The small molecule below binds the protein below.
Small molecule (SMILES): CNC(=O)C[C@@H]1NC(=O)c2csc(n2)-c2ccc(-c3nc(NC(=O)O[C@H]4CC[C@H](C(=O)O)CC4)cs3)nc2-c2csc(n2)-c2csc(n2)[C@H]([C@@H](O)c2ccccc2)NC(=O)CNC(=O)c2nc(sc2COC)[C@H](C(C)C)NC(=O)c2nc1sc2C

Sequence of chain 1.A:
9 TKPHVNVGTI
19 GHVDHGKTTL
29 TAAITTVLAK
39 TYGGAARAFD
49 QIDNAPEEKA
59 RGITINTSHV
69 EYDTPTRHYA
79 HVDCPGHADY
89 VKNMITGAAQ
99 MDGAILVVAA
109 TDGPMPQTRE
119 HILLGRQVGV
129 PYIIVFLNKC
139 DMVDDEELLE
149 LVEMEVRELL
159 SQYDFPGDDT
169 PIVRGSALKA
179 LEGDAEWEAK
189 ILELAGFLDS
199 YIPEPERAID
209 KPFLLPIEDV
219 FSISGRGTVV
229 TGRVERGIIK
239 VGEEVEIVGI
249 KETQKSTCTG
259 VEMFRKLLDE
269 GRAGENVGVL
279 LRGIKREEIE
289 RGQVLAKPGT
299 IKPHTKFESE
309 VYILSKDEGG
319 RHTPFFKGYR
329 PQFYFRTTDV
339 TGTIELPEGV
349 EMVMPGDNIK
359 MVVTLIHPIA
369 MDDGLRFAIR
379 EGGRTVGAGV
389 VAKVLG

Binding-site contacts:
Ligand atom CA contacts residue GLU260 of chain 1.A at 3.4 Å.
Ligand atom CB contacts residue GLU260 of chain 1.A at 3.5 Å.
Ligand atom CE2 contacts residue ASN274 of chain 1.A at 3.4 Å.
Ligand atom O contacts residue THR257 of chain 1.A at 3.6 Å.
Ligand atom OD1 contacts residue PHE262 of chain 1.A at 2.9 Å (h-bond).
Ligand atom SG contacts residue PHE262 of chain 1.A at 3.7 Å.
Ligand atom CB contacts residue ARG263 of chain 1.A at 3.4 Å.
Ligand atom CB contacts residue GLU260 of chain 1.A at 3.6 Å.
Ligand atom C50 contacts residue THR257 of chain 1.A at 3.3 Å.
Ligand atom N contacts residue GLU260 of chain 1.A at 3.6 Å (salt-bridge).
Ligand atom O contacts residue ASN274 of chain 1.A at 3.4 Å (h-bond).
Ligand atom CA contacts residue GLU260 of chain 1.A at 3.5 Å.
Ligand atom CB contacts residue GLY276 of chain 1.A at 3.4 Å.
Ligand atom CG contacts residue PHE262 of chain 1.A at 3.7 Å (hydrophobic).
Ligand atom SG contacts residue VAL275 of chain 1.A at 3.5 Å.
Ligand atom C contacts residue PHE262 of chain 1.A at 3.7 Å (hydrophobic).
Ligand atom CE2 contacts residue PHE262 of chain 1.A at 3.7 Å (hydrophobic).
Ligand atom N contacts residue ILE221 of chain 1.A at 3.7 Å.
Ligand atom O contacts residue GLY258 of chain 1.A at 3.2 Å.
Ligand atom CB contacts residue GLU260 of chain 1.A at 3.4 Å.
Ligand atom C contacts residue GLU260 of chain 1.A at 3.6 Å.
Ligand atom CA contacts residue PHE219 of chain 1.A at 3.6 Å (hydrophobic).
Ligand atom OB contacts residue THR229 of chain 1.A at 2.5 Å (h-bond).
Ligand atom CA contacts residue PHE262 of chain 1.A at 3.6 Å (hydrophobic).
Ligand atom N contacts residue PHE262 of chain 1.A at 3.7 Å.
Ligand atom CE2 contacts residue GLU216 of chain 1.A at 3.6 Å.
Ligand atom SG contacts residue GLY276 of chain 1.A at 3.3 Å (h-bond).
Ligand atom SG contacts residue ARG263 of chain 1.A at 3.7 Å.
Ligand atom CB contacts residue PHE262 of chain 1.A at 3.7 Å (hydrophobic).
Ligand atom SG contacts residue GLU260 of chain 1.A at 3.5 Å.
Ligand atom CD1 contacts residue ASN274 of chain 1.A at 3.6 Å.
Ligand atom CD2 contacts residue GLU216 of chain 1.A at 3.6 Å.
Ligand atom N contacts residue GLU260 of chain 1.A at 3.4 Å (salt-bridge).
Ligand atom CB contacts residue LEU278 of chain 1.A at 3.5 Å (hydrophobic).
Ligand atom OB contacts residue ASP217 of chain 1.A at 2.7 Å (salt-bridge).
Ligand atom OB contacts residue GLU216 of chain 1.A at 3.5 Å.
Ligand atom O contacts residue ASN274 of chain 1.A at 3.6 Å (h-bond).
Ligand atom CB contacts residue ASP217 of chain 1.A at 3.2 Å.
Ligand atom SG contacts residue ASP217 of chain 1.A at 3.7 Å.
Ligand atom C contacts residue GLU260 of chain 1.A at 3.5 Å.